This protein binds this small molecule.
Small molecule (SMILES): CC(C)n1c(CC[C@@H](O)C[C@@H](O)CC(=O)O)c(-c2ccc(F)cc2)c2c1C(=O)N(c1ccccc1)CCC2

Sequence of chain 1.B:
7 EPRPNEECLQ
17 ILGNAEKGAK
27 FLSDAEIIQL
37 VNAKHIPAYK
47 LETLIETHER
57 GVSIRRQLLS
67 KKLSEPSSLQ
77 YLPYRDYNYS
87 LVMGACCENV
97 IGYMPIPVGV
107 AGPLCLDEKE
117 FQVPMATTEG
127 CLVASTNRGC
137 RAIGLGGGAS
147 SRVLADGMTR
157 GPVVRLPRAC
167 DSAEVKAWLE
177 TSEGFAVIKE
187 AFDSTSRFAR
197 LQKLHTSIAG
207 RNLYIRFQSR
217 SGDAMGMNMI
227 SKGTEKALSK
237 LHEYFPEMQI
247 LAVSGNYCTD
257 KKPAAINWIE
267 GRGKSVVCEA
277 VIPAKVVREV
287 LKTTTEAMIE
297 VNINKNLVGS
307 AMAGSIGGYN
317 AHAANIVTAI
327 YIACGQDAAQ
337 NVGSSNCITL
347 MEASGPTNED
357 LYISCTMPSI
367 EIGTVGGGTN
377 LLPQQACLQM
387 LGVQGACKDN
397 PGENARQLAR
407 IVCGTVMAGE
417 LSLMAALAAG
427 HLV

Sequence of chain 1.A:
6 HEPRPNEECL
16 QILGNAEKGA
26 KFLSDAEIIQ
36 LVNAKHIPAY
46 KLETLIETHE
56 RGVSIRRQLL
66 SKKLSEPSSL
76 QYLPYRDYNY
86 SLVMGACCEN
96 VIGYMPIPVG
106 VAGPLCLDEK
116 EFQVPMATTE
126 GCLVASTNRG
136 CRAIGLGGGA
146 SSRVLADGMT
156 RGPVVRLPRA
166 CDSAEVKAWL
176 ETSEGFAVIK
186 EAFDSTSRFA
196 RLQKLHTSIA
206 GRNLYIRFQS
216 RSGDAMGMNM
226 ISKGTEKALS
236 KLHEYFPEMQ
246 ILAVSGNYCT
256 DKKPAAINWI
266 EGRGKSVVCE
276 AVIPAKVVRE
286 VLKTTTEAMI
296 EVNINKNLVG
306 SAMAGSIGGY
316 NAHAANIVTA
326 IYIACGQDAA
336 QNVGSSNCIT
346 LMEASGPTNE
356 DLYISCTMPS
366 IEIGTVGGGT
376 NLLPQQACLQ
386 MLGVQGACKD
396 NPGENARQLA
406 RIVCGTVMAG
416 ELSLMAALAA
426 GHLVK

Binding-site contacts:
Ligand atom O33 contacts residue GLU125 of chain 1.A at 2.8 Å (salt-bridge).
Ligand atom C24 contacts residue ALA317 of chain 1.A at 3.3 Å (hydrophobic).
Ligand atom C18 contacts residue ARG156 of chain 1.B at 3.7 Å.
Ligand atom C8 contacts residue LYS430 of chain 1.A at 3.6 Å.
Ligand atom O26 contacts residue LYS258 of chain 1.B at 3.0 Å (salt-bridge).
Ligand atom C22 contacts residue ASP256 of chain 1.B at 3.4 Å.
Ligand atom O33 contacts residue ASN321 of chain 1.A at 3.1 Å (h-bond).
Ligand atom O26 contacts residue ASN252 of chain 1.B at 3.5 Å (h-bond).
Ligand atom C23 contacts residue ASP256 of chain 1.B at 3.5 Å.
Ligand atom O27 contacts residue LYS301 of chain 1.A at 2.7 Å (salt-bridge).
Ligand atom C2 contacts residue HIS427 of chain 1.A at 3.4 Å.
Ligand atom O26 contacts residue SER250 of chain 1.B at 2.6 Å (h-bond).
Ligand atom C31 contacts residue ARG134 of chain 1.A at 3.4 Å.
Ligand atom O26 contacts residue ARG156 of chain 1.B at 3.7 Å.
Ligand atom O14 contacts residue SER131 of chain 1.A at 2.7 Å (h-bond).
Ligand atom C7 contacts residue VAL249 of chain 1.B at 3.6 Å (hydrophobic).
Ligand atom O34 contacts residue MET223 of chain 1.B at 3.4 Å.
Ligand atom C25 contacts residue LYS301 of chain 1.A at 3.4 Å.
Ligand atom C24 contacts residue LYS258 of chain 1.B at 3.5 Å.
Ligand atom C12 contacts residue LEU128 of chain 1.A at 3.4 Å (hydrophobic).
Ligand atom O34 contacts residue ASP256 of chain 1.B at 2.8 Å (salt-bridge).
Ligand atom C25 contacts residue ALA317 of chain 1.A at 3.5 Å (hydrophobic).
Ligand atom C28 contacts residue CYS127 of chain 1.A at 3.7 Å (hydrophobic).
Ligand atom F1 contacts residue SER227 of chain 1.B at 3.2 Å.
Ligand atom O34 contacts residue ARG156 of chain 1.B at 3.0 Å (salt-bridge).
Ligand atom O27 contacts residue SER250 of chain 1.B at 3.3 Å (h-bond).
Ligand atom C25 contacts residue SER250 of chain 1.B at 3.3 Å.
Ligand atom C28 contacts residue SER131 of chain 1.A at 3.5 Å.
Ligand atom F1 contacts residue VAL249 of chain 1.B at 3.0 Å.
Ligand atom C1 contacts residue LEU419 of chain 1.A at 3.6 Å (hydrophobic).
Ligand atom C12 contacts residue CYS127 of chain 1.A at 3.3 Å (hydrophobic).
Ligand atom C25 contacts residue LYS258 of chain 1.B at 3.3 Å.
Ligand atom C4 contacts residue LEU419 of chain 1.A at 3.5 Å (hydrophobic).
Ligand atom C29 contacts residue SER131 of chain 1.A at 3.6 Å.
Ligand atom O33 contacts residue LYS257 of chain 1.B at 2.8 Å (salt-bridge).
Ligand atom C12 contacts residue GLY126 of chain 1.A at 3.2 Å.
Ligand atom C5 contacts residue LEU419 of chain 1.A at 3.7 Å (hydrophobic).
Ligand atom C2 contacts residue LEU428 of chain 1.A at 3.8 Å (hydrophobic).
Ligand atom O26 contacts residue LYS301 of chain 1.A at 3.3 Å (salt-bridge).
Ligand atom C19 contacts residue GLU125 of chain 1.A at 3.7 Å.